Binding-site contacts:
Ligand atom CL1 contacts residue VAL188 of chain 4.A at 3.5 Å.
Ligand atom C3C contacts residue ILE104 of chain 4.A at 3.6 Å (hydrophobic).
Ligand atom C5C contacts residue VAL188 of chain 4.A at 2.9 Å (hydrophobic).
Ligand atom CL2 contacts residue MET224 of chain 4.A at 2.9 Å.
Ligand atom C3 contacts residue LEU106 of chain 4.A at 3.4 Å (hydrophobic).
Ligand atom C5 contacts residue LEU106 of chain 4.A at 3.5 Å (hydrophobic).
Ligand atom C5A contacts residue ALA150 of chain 4.A at 3.2 Å (hydrophobic).
Ligand atom N3A contacts residue PRO174 of chain 4.A at 3.6 Å (h-bond).
Ligand atom O1A contacts residue PHE186 of chain 4.A at 2.9 Å.
Ligand atom O1A contacts residue ALA150 of chain 4.A at 3.8 Å.
Ligand atom C6B contacts residue VAL188 of chain 4.A at 3.8 Å (hydrophobic).
Ligand atom O1B contacts residue TYR152 of chain 4.A at 3.8 Å.
Ligand atom C5A contacts residue VAL176 of chain 4.A at 3.2 Å (hydrophobic).
Ligand atom C1C contacts residue TYR128 of chain 4.A at 3.5 Å (hydrophobic).
Ligand atom N2 contacts residue MET221 of chain 4.A at 3.5 Å (h-bond).
Ligand atom C2A contacts residue PHE186 of chain 4.A at 3.3 Å (hydrophobic).
Ligand atom CL1 contacts residue LEU25 of chain 4.C at 3.5 Å.
Ligand atom O1 contacts residue MET221 of chain 4.A at 3.1 Å (h-bond).
Ligand atom N2 contacts residue ASN219 of chain 4.A at 3.4 Å (h-bond).
Ligand atom C4 contacts residue LEU106 of chain 4.A at 2.5 Å (hydrophobic).
Ligand atom C4C contacts residue TYR128 of chain 4.A at 3.5 Å (hydrophobic).
Ligand atom C3D contacts residue LEU116 of chain 4.A at 3.6 Å (hydrophobic).
Ligand atom C6B contacts residue TYR152 of chain 4.A at 3.8 Å (hydrophobic).
Ligand atom C4A contacts residue VAL176 of chain 4.A at 3.7 Å (hydrophobic).
Ligand atom C1B contacts residue TYR152 of chain 4.A at 3.8 Å (hydrophobic).
Ligand atom N3A contacts residue ALA24 of chain 4.C at 3.6 Å.
Ligand atom C2B contacts residue MET224 of chain 4.A at 3.6 Å (hydrophobic).
Ligand atom C1B contacts residue VAL188 of chain 4.A at 3.8 Å (hydrophobic).
Ligand atom O1D contacts residue SER107 of chain 4.A at 3.2 Å.
Ligand atom C3B contacts residue PHE186 of chain 4.A at 3.7 Å (hydrophobic).
Ligand atom C4A contacts residue PRO174 of chain 4.A at 3.3 Å (hydrophobic).
Ligand atom CL2 contacts residue ILE104 of chain 4.A at 3.1 Å.
Ligand atom C5A contacts residue PHE186 of chain 4.A at 3.5 Å (hydrophobic).
Ligand atom C4A contacts residue SER175 of chain 4.A at 3.8 Å.
Ligand atom C31 contacts residue LEU106 of chain 4.A at 3.8 Å (hydrophobic).
Ligand atom C2D contacts residue SER107 of chain 4.A at 3.8 Å.
Ligand atom C5B contacts residue TYR152 of chain 4.A at 3.8 Å (hydrophobic).
Ligand atom C4B contacts residue PHE186 of chain 4.A at 3.4 Å (hydrophobic).
Ligand atom C31 contacts residue ASN219 of chain 4.A at 3.8 Å.
Ligand atom C3B contacts residue MET224 of chain 4.A at 3.4 Å (hydrophobic).

Sequence of chain 4.A:
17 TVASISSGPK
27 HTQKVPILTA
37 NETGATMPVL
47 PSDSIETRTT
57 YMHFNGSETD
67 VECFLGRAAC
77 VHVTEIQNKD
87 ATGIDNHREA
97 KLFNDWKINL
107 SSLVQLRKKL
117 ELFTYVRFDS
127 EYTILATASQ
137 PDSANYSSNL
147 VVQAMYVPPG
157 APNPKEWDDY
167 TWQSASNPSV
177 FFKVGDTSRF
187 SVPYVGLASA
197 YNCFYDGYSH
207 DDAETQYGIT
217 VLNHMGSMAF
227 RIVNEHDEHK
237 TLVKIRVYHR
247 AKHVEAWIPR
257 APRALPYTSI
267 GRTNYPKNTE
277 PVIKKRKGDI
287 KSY

Sequence of chain 4.C:
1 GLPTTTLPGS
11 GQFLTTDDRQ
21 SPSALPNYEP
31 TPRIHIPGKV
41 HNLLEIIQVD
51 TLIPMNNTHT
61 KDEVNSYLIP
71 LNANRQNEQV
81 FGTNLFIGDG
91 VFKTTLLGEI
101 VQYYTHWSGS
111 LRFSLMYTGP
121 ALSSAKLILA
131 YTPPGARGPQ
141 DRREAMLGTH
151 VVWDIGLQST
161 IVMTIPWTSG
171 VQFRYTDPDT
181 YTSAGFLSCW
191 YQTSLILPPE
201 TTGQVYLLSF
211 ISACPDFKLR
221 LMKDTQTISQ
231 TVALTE

This small molecule binds to this protein.
Small molecule (SMILES): OCCOCOCc1cc(CCCCCOc2c(Cl)cc(C3=NCCO3)cc2Cl)on1

Sequence of chain 5.C:
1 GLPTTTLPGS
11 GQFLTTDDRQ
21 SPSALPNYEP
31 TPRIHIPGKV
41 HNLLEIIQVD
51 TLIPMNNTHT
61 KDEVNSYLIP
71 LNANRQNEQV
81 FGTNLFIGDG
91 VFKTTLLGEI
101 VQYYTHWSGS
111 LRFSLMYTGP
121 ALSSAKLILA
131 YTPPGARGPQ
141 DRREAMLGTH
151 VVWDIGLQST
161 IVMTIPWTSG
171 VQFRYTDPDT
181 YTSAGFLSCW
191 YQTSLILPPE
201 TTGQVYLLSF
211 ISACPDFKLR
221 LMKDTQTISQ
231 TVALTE